Sequence of chain 1.A:
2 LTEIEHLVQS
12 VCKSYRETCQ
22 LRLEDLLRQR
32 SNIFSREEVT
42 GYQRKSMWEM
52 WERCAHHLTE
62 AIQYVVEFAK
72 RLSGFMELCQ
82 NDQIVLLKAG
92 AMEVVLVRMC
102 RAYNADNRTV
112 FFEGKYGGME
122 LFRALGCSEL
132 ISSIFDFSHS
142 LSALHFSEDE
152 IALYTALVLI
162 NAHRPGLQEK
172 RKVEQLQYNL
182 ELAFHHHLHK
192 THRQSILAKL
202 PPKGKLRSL

A small-molecule ligand and the protein it binds are described below.
Small molecule (SMILES): COc1nc2ccc([C@@](O)(c3ccc(C(F)(F)F)nc3)c3cncn3C)cc2c(Cl)c1Cc1ccc(-n2cccn2)cc1

Sequence of chain 1.B:
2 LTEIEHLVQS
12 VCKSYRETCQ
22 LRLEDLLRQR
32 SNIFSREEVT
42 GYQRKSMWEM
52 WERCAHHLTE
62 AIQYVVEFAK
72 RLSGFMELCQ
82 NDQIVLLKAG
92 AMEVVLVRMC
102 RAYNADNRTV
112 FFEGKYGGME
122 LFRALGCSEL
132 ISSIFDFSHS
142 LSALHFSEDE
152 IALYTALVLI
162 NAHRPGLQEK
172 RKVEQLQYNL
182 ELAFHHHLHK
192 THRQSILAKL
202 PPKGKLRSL

Binding-site contacts:
Ligand atom N contacts residue MET100 of chain 1.A at 3.5 Å (h-bond).
Ligand atom C27 contacts residue LEU22 of chain 1.A at 3.8 Å (hydrophobic).
Ligand atom C4 contacts residue PHE112 of chain 1.A at 3.4 Å (hydrophobic).
Ligand atom C8 contacts residue PHE113 of chain 1.A at 3.7 Å (hydrophobic).
Ligand atom C30 contacts residue GLU114 of chain 1.A at 3.6 Å.
Ligand atom N contacts residue PHE123 of chain 1.A at 3.8 Å.
Ligand atom C contacts residue PHE136 of chain 1.A at 3.6 Å (hydrophobic).
Ligand atom C2 contacts residue PHE113 of chain 1.A at 3.8 Å (hydrophobic).
Ligand atom C10 contacts residue PHE123 of chain 1.A at 3.6 Å (hydrophobic).
Ligand atom N5 contacts residue PHE113 of chain 1.A at 3.7 Å.
Ligand atom C3 contacts residue VAL111 of chain 1.A at 3.8 Å (hydrophobic).
Ligand atom C1 contacts residue PHE123 of chain 1.A at 3.4 Å (hydrophobic).
Ligand atom C14 contacts residue LEU59 of chain 1.A at 3.5 Å (hydrophobic).
Ligand atom O contacts residue PHE123 of chain 1.A at 3.2 Å.
Ligand atom C22 contacts residue LEU22 of chain 1.A at 3.7 Å (hydrophobic).
Ligand atom F1 contacts residue PHE112 of chain 1.A at 3.1 Å.
Ligand atom N5 contacts residue GLU114 of chain 1.A at 3.1 Å (salt-bridge).
Ligand atom C30 contacts residue PHE112 of chain 1.A at 3.8 Å (hydrophobic).
Ligand atom C15 contacts residue LEU59 of chain 1.A at 3.5 Å (hydrophobic).
Ligand atom C2 contacts residue MET100 of chain 1.A at 3.6 Å (hydrophobic).
Ligand atom CL contacts residue LEU59 of chain 1.A at 3.5 Å.
Ligand atom N1 contacts residue LEU131 of chain 1.A at 3.8 Å.
Ligand atom C7 contacts residue PHE113 of chain 1.A at 3.7 Å (hydrophobic).
Ligand atom O1 contacts residue HIS58 of chain 1.A at 3.7 Å.
Ligand atom F1 contacts residue GLY115 of chain 1.A at 3.0 Å.
Ligand atom F contacts residue HIS58 of chain 1.A at 3.4 Å.
Ligand atom C contacts residue PHE123 of chain 1.A at 3.7 Å (hydrophobic).
Ligand atom C contacts residue ILE135 of chain 1.A at 3.8 Å (hydrophobic).
Ligand atom F contacts residue GLU114 of chain 1.A at 3.6 Å.
Ligand atom C3 contacts residue MET100 of chain 1.A at 3.7 Å (hydrophobic).
Ligand atom C12 contacts residue ILE135 of chain 1.A at 3.3 Å (hydrophobic).
Ligand atom C18 contacts residue MET48 of chain 1.B at 3.7 Å (hydrophobic).
Ligand atom CL contacts residue CYS55 of chain 1.A at 3.7 Å.
Ligand atom C3 contacts residue PHE112 of chain 1.A at 3.5 Å (hydrophobic).
Ligand atom F2 contacts residue PHE112 of chain 1.A at 3.8 Å.
Ligand atom C13 contacts residue ILE135 of chain 1.A at 3.2 Å (hydrophobic).
Ligand atom F1 contacts residue GLU114 of chain 1.A at 2.7 Å.
Ligand atom C24 contacts residue MET100 of chain 1.A at 3.6 Å (hydrophobic).
Ligand atom C17 contacts residue TRP52 of chain 1.B at 3.7 Å (hydrophobic).
Ligand atom C9 contacts residue PHE123 of chain 1.A at 3.6 Å (hydrophobic).